This protein binds this small molecule.
Small molecule (SMILES): O=C1Nc2ccccc2C1=O

Sequence of chain 2.A:
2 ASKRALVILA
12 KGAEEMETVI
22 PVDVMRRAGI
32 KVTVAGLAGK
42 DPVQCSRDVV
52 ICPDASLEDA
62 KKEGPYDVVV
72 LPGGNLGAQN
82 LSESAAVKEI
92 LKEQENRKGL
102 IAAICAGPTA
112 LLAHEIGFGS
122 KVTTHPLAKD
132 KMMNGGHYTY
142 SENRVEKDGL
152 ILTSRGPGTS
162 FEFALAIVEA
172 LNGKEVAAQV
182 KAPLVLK

Binding-site contacts:
Ligand atom O11 contacts residue LEU166 of chain 2.A at 3.7 Å.
Ligand atom C10 contacts residue LYS182 of chain 2.A at 2.2 Å.
Ligand atom C2 contacts residue LYS175 of chain 2.A at 3.9 Å.
Ligand atom C2 contacts residue LYS182 of chain 2.A at 3.2 Å.
Ligand atom N1 contacts residue LEU166 of chain 2.A at 3.5 Å.
Ligand atom C2 contacts residue ALA179 of chain 2.A at 3.9 Å (hydrophobic).
Ligand atom C1 contacts residue LYS182 of chain 2.A at 2.6 Å.
Ligand atom C4 contacts residue ALA178 of chain 2.A at 3.4 Å (hydrophobic).
Ligand atom O11 contacts residue LYS182 of chain 2.A at 2.7 Å (salt-bridge).
Ligand atom C7 contacts residue LYS182 of chain 2.A at 1.2 Å.
Ligand atom C5 contacts residue LEU166 of chain 2.A at 3.9 Å (hydrophobic).
Ligand atom C6 contacts residue GLU170 of chain 2.A at 4.3 Å.
Ligand atom C2 contacts residue ALA178 of chain 2.A at 4.2 Å (hydrophobic).
Ligand atom C3 contacts residue ALA178 of chain 2.A at 3.5 Å (hydrophobic).
Ligand atom C6 contacts residue LYS182 of chain 2.A at 3.6 Å.
Ligand atom C3 contacts residue ALA179 of chain 2.A at 3.8 Å (hydrophobic).
Ligand atom C7 contacts residue LEU166 of chain 2.A at 4.0 Å (hydrophobic).
Ligand atom C5 contacts residue LYS175 of chain 2.A at 4.5 Å.
Ligand atom C10 contacts residue LEU166 of chain 2.A at 3.7 Å (hydrophobic).
Ligand atom C1 contacts residue LEU166 of chain 2.A at 4.5 Å (hydrophobic).
Ligand atom C3 contacts residue LYS175 of chain 2.A at 3.3 Å.
Ligand atom C3 contacts residue GLU170 of chain 2.A at 4.4 Å.
Ligand atom C6 contacts residue LEU166 of chain 2.A at 3.9 Å (hydrophobic).
Ligand atom N1 contacts residue LYS182 of chain 2.A at 3.5 Å (salt-bridge).
Ligand atom C4 contacts residue LYS175 of chain 2.A at 3.7 Å.
Ligand atom C5 contacts residue ALA178 of chain 2.A at 4.0 Å (hydrophobic).
Ligand atom C4 contacts residue LEU166 of chain 2.A at 4.5 Å (hydrophobic).
Ligand atom C5 contacts residue GLU170 of chain 2.A at 3.0 Å.
Ligand atom C4 contacts residue GLU170 of chain 2.A at 3.1 Å.
Ligand atom O11 contacts residue GLU163 of chain 2.A at 3.9 Å.
Ligand atom N1 contacts residue GLU163 of chain 2.A at 4.5 Å.